Binding-site contacts:
Ligand atom C23 contacts residue HIS25 of chain 1.H at 3.1 Å.
Ligand atom O4 contacts residue PHE130 of chain 1.H at 3.8 Å.
Ligand atom O5 contacts residue PHE130 of chain 1.H at 3.7 Å.
Ligand atom C3 contacts residue HIS25 of chain 1.H at 4.1 Å.
Ligand atom C3 contacts residue CYS26 of chain 1.H at 3.9 Å (hydrophobic).
Ligand atom C3 contacts residue CYS42 of chain 1.H at 4.2 Å (hydrophobic).
Ligand atom C12 contacts residue HIS41 of chain 1.H at 3.6 Å.
Ligand atom O5 contacts residue ASN173 of chain 1.H at 3.2 Å.
Ligand atom C5 contacts residue HIS41 of chain 1.H at 1.5 Å.
Ligand atom C12 contacts residue HIS25 of chain 1.H at 4.2 Å.
Ligand atom C13 contacts residue CYS26 of chain 1.H at 4.2 Å (hydrophobic).
Ligand atom C13 contacts residue HIS25 of chain 1.H at 3.3 Å.
Ligand atom O4 contacts residue GLY174 of chain 1.H at 3.4 Å.
Ligand atom C5 contacts residue SER176 of chain 1.H at 3.8 Å.
Ligand atom C2 contacts residue HIS25 of chain 1.H at 3.2 Å.
Ligand atom C23 contacts residue LEU24 of chain 1.H at 4.0 Å (hydrophobic).
Ligand atom C4 contacts residue HIS41 of chain 1.H at 2.5 Å.
Ligand atom C1 contacts residue HIS25 of chain 1.H at 3.2 Å.
Ligand atom O5 contacts residue GLY174 of chain 1.H at 3.2 Å (h-bond).
Ligand atom C4 contacts residue SER176 of chain 1.H at 4.1 Å.
Ligand atom O6 contacts residue LEU24 of chain 1.H at 3.2 Å (h-bond).
Ligand atom C16 contacts residue PHE130 of chain 1.H at 4.3 Å (hydrophobic).
Ligand atom C1 contacts residue CYS26 of chain 1.H at 4.2 Å (hydrophobic).
Ligand atom C2 contacts residue CYS26 of chain 1.H at 4.0 Å (hydrophobic).
Ligand atom C3 contacts residue HIS41 of chain 1.H at 3.1 Å.
Ligand atom C4 contacts residue CYS26 of chain 1.H at 3.9 Å (hydrophobic).
Ligand atom C12 contacts residue CYS26 of chain 1.H at 4.0 Å (hydrophobic).
Ligand atom C14 contacts residue HIS25 of chain 1.H at 3.4 Å.
Ligand atom O1 contacts residue HIS25 of chain 1.H at 3.1 Å (h-bond).
Ligand atom C12 contacts residue SER176 of chain 1.H at 3.4 Å.
Ligand atom O6 contacts residue HIS25 of chain 1.H at 3.7 Å.
Ligand atom C15 contacts residue GLY174 of chain 1.H at 3.9 Å.
Ligand atom C16 contacts residue ASN173 of chain 1.H at 3.8 Å.
Ligand atom O4 contacts residue LEU24 of chain 1.H at 3.3 Å (h-bond).
Ligand atom C16 contacts residue HIS25 of chain 1.H at 4.2 Å.
Ligand atom C16 contacts residue GLY174 of chain 1.H at 3.4 Å.
Ligand atom O4 contacts residue HIS25 of chain 1.H at 4.0 Å.
Ligand atom C13 contacts residue SER176 of chain 1.H at 4.2 Å.
Ligand atom C14 contacts residue GLY174 of chain 1.H at 3.5 Å.
Ligand atom C15 contacts residue HIS25 of chain 1.H at 3.3 Å.

A small-molecule ligand and the protein it binds are described below.
Small molecule (SMILES): Cc1ccc2oc(=O)c(C(=O)O)cc2c1

Sequence of chain 1.H:
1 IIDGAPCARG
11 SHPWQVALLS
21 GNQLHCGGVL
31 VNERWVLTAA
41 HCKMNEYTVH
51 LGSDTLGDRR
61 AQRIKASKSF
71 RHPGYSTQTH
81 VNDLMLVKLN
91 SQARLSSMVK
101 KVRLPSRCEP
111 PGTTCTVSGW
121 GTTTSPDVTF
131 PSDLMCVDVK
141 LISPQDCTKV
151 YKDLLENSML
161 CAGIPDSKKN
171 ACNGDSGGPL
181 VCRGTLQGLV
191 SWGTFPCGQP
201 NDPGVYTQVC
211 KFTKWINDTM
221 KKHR